Binding-site contacts:
Ligand atom C3 contacts residue ASN134 of chain 1.E at 3.8 Å.
Ligand atom C4 contacts residue ASN134 of chain 1.E at 4.3 Å.
Ligand atom O7 contacts residue ASN134 of chain 1.E at 2.8 Å (h-bond).
Ligand atom C5 contacts residue ASN134 of chain 1.E at 3.6 Å.
Ligand atom C8 contacts residue ASN134 of chain 1.E at 3.2 Å.
Ligand atom N2 contacts residue ASN134 of chain 1.E at 2.9 Å (h-bond).
Ligand atom C1 contacts residue ASN134 of chain 1.E at 1.4 Å.
Ligand atom O5 contacts residue ASN134 of chain 1.E at 2.4 Å (h-bond).
Ligand atom C7 contacts residue ASN134 of chain 1.E at 3.0 Å.
Ligand atom C2 contacts residue ASN134 of chain 1.E at 2.5 Å.

Sequence of chain 1.E:
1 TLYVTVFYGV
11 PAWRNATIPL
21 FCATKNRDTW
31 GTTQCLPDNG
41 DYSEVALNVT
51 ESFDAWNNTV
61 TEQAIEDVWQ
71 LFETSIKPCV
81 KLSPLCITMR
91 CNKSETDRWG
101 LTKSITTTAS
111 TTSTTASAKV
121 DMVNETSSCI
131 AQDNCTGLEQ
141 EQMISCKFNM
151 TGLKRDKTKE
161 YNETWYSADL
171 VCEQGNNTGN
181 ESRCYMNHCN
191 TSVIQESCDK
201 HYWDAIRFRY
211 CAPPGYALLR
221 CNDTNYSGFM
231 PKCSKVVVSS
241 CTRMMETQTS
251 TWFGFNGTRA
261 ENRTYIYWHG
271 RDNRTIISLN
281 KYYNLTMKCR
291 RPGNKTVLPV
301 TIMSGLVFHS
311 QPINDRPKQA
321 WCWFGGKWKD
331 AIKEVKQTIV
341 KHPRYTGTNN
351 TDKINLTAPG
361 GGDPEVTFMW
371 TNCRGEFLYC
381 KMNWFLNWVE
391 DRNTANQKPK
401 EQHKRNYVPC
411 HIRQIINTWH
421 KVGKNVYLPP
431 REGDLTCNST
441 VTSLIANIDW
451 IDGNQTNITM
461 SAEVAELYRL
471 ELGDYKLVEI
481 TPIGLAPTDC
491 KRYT

A small-molecule ligand and the protein it binds are described below.
Small molecule (SMILES): CC(=O)N[C@H]1[C@H](O[C@H]2[C@H](O)[C@@H](NC(C)=O)CO[C@@H]2CO)O[C@H](CO)[C@@H](O[C@@H]2O[C@H](CO)[C@@H](O)[C@H](O[C@H]3O[C@H](CO)[C@@H](O)[C@H](O)[C@@H]3O)[C@@H]2O)[C@@H]1O